Sequence of chain 1.A:
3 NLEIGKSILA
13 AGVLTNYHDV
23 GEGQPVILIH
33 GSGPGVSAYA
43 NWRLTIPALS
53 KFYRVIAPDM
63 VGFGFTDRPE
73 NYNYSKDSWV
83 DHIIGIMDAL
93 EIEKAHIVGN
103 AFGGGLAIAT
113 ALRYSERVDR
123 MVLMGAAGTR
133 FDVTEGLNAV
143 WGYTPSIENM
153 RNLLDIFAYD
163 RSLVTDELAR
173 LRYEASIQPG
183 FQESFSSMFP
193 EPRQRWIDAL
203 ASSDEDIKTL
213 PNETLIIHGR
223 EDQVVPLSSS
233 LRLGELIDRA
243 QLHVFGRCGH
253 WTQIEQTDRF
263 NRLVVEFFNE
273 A

This protein binds this small molecule.
Small molecule (SMILES): CCCCC(=O)O

Binding-site contacts:
Ligand atom C4 contacts residue LEU139 of chain 1.A at 4.3 Å (hydrophobic).
Ligand atom O1 contacts residue ALA103 of chain 1.A at 3.3 Å.
Ligand atom C6 contacts residue TRP143 of chain 1.A at 3.8 Å (hydrophobic).
Ligand atom C6 contacts residue ALA129 of chain 1.A at 3.7 Å (hydrophobic).
Ligand atom C4 contacts residue PHE104 of chain 1.A at 3.8 Å (hydrophobic).
Ligand atom C4 contacts residue VAL227 of chain 1.A at 4.3 Å (hydrophobic).
Ligand atom C3 contacts residue ALA103 of chain 1.A at 4.2 Å (hydrophobic).
Ligand atom C2 contacts residue HIS252 of chain 1.A at 3.7 Å.
Ligand atom C4 contacts residue ALA103 of chain 1.A at 4.0 Å (hydrophobic).
Ligand atom O1 contacts residue PHE159 of chain 1.A at 4.1 Å.
Ligand atom C4 contacts residue TRP143 of chain 1.A at 4.1 Å (hydrophobic).
Ligand atom C2 contacts residue SER34 of chain 1.A at 3.4 Å.
Ligand atom C3 contacts residue HIS252 of chain 1.A at 4.3 Å.
Ligand atom O1 contacts residue SER34 of chain 1.A at 4.2 Å.
Ligand atom C4 contacts residue SER34 of chain 1.A at 4.1 Å.
Ligand atom C5 contacts residue PHE133 of chain 1.A at 4.1 Å (hydrophobic).
Ligand atom O2 contacts residue PHE104 of chain 1.A at 3.1 Å (h-bond).
Ligand atom C5 contacts residue VAL227 of chain 1.A at 4.1 Å (hydrophobic).
Ligand atom C6 contacts residue PHE133 of chain 1.A at 3.9 Å (hydrophobic).
Ligand atom C2 contacts residue PHE104 of chain 1.A at 3.9 Å (hydrophobic).
Ligand atom C3 contacts residue TRP143 of chain 1.A at 4.3 Å (hydrophobic).
Ligand atom C6 contacts residue LEU202 of chain 1.A at 4.2 Å (hydrophobic).
Ligand atom C2 contacts residue ALA103 of chain 1.A at 3.3 Å (hydrophobic).
Ligand atom C5 contacts residue LEU139 of chain 1.A at 3.6 Å (hydrophobic).
Ligand atom O2 contacts residue SER34 of chain 1.A at 2.8 Å (h-bond).
Ligand atom C6 contacts residue LEU139 of chain 1.A at 4.3 Å (hydrophobic).
Ligand atom C3 contacts residue VAL226 of chain 1.A at 4.1 Å (hydrophobic).
Ligand atom O2 contacts residue GLY33 of chain 1.A at 3.7 Å.
Ligand atom C5 contacts residue TRP143 of chain 1.A at 3.8 Å (hydrophobic).
Ligand atom O1 contacts residue HIS252 of chain 1.A at 2.7 Å (h-bond).
Ligand atom C3 contacts residue SER34 of chain 1.A at 3.6 Å.
Ligand atom O1 contacts residue VAL226 of chain 1.A at 4.3 Å.
Ligand atom O2 contacts residue ALA103 of chain 1.A at 3.2 Å.
Ligand atom C3 contacts residue LEU139 of chain 1.A at 3.6 Å (hydrophobic).